Binding-site contacts:
Ligand atom CAG contacts residue PHE114 of chain 1.A at 3.5 Å (hydrophobic).
Ligand atom CAG contacts residue LEU111 of chain 1.A at 3.7 Å (hydrophobic).
Ligand atom CAN contacts residue LEU71 of chain 1.A at 3.7 Å (hydrophobic).
Ligand atom CAF contacts residue PHE127 of chain 1.A at 3.6 Å (hydrophobic).
Ligand atom SAC contacts residue HIS106 of chain 1.A at 3.9 Å.
Ligand atom SAC contacts residue LEU72 of chain 1.A at 4.0 Å.
Ligand atom CAG contacts residue LEU86 of chain 1.A at 4.0 Å (hydrophobic).
Ligand atom CAE contacts residue LEU86 of chain 1.A at 3.8 Å (hydrophobic).
Ligand atom CAM contacts residue LEU111 of chain 1.A at 3.4 Å (hydrophobic).
Ligand atom NAI contacts residue GLY104 of chain 1.A at 3.2 Å (h-bond).
Ligand atom NAI contacts residue ASP70 of chain 1.A at 3.1 Å (salt-bridge).
Ligand atom OAB contacts residue LEU71 of chain 1.A at 3.2 Å.
Ligand atom CAH contacts residue LEU86 of chain 1.A at 3.7 Å (hydrophobic).
Ligand atom CAE contacts residue PHE114 of chain 1.A at 3.3 Å (hydrophobic).
Ligand atom NAI contacts residue LEU71 of chain 1.A at 3.3 Å (h-bond).
Ligand atom NAI contacts residue GLY69 of chain 1.A at 3.8 Å.
Ligand atom CAM contacts residue LEU86 of chain 1.A at 4.0 Å (hydrophobic).
Ligand atom CAO contacts residue ASP70 of chain 1.A at 3.9 Å.
Ligand atom CAF contacts residue LEU86 of chain 1.A at 3.6 Å (hydrophobic).
Ligand atom CAN contacts residue PRO103 of chain 1.A at 3.6 Å (hydrophobic).
Ligand atom OAB contacts residue PRO103 of chain 1.A at 3.3 Å.
Ligand atom CAN contacts residue GLY104 of chain 1.A at 3.9 Å.
Ligand atom CAA contacts residue TRP108 of chain 1.A at 3.6 Å (hydrophobic).
Ligand atom CAO contacts residue LEU71 of chain 1.A at 3.8 Å (hydrophobic).
Ligand atom SAK contacts residue HIS106 of chain 1.A at 3.6 Å.
Ligand atom CAA contacts residue LEU72 of chain 1.A at 3.6 Å (hydrophobic).
Ligand atom SAC contacts residue ASP70 of chain 1.A at 3.8 Å.
Ligand atom CAO contacts residue GLY104 of chain 1.A at 3.8 Å.
Ligand atom OAJ contacts residue TRP108 of chain 1.A at 4.1 Å.
Ligand atom CAL contacts residue LEU86 of chain 1.A at 3.5 Å (hydrophobic).
Ligand atom NAI contacts residue PRO103 of chain 1.A at 3.8 Å.
Ligand atom CAH contacts residue LEU111 of chain 1.A at 3.6 Å (hydrophobic).
Ligand atom CAH contacts residue LEU72 of chain 1.A at 4.0 Å (hydrophobic).
Ligand atom CAE contacts residue PHE127 of chain 1.A at 4.0 Å (hydrophobic).
Ligand atom OAB contacts residue VAL101 of chain 1.A at 4.0 Å.
Ligand atom OAB contacts residue GLY69 of chain 1.A at 3.7 Å.
Ligand atom CAL contacts residue LEU111 of chain 1.A at 4.0 Å (hydrophobic).
Ligand atom CAA contacts residue HIS106 of chain 1.A at 3.3 Å.
Ligand atom CAP contacts residue PRO103 of chain 1.A at 3.9 Å (hydrophobic).
Ligand atom OAJ contacts residue LEU111 of chain 1.A at 3.8 Å.

Sequence of chain 1.A:
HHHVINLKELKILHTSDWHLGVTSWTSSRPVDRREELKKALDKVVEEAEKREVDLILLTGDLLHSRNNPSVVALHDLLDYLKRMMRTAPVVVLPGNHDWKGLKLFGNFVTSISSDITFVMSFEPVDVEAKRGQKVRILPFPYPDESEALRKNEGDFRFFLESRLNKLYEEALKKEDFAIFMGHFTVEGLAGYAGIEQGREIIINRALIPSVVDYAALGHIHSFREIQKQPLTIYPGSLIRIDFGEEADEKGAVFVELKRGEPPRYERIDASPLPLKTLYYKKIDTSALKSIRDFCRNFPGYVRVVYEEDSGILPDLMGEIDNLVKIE

This small molecule binds to this protein.
Small molecule (SMILES): COc1cccc(/C=C2\SC(=S)NC2=O)c1